Sequence of chain 1.B:
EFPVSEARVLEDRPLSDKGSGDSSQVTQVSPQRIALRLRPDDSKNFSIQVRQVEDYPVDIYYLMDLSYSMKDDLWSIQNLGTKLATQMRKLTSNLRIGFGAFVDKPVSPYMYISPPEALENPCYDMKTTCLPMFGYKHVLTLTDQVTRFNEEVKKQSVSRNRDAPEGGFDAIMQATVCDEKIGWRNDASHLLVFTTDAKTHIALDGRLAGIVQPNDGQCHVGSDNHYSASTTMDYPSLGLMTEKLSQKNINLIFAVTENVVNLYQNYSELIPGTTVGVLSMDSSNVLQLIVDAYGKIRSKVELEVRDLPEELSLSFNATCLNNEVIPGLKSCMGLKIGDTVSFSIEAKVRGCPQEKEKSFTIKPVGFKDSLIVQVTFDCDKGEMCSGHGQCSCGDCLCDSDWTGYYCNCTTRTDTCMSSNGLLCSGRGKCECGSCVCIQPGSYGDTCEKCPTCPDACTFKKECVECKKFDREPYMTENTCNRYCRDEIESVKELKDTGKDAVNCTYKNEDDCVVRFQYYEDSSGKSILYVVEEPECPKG

A protein and the small-molecule ligand that binds it are described below.
Small molecule (SMILES): CC(=O)N[C@H]1[C@@H](O[C@H]2[C@H](O)[C@@H](NC(C)=O)CO[C@@H]2CO)O[C@H](CO)[C@@H](O)[C@@H]1O

Sequence of chain 1.A:
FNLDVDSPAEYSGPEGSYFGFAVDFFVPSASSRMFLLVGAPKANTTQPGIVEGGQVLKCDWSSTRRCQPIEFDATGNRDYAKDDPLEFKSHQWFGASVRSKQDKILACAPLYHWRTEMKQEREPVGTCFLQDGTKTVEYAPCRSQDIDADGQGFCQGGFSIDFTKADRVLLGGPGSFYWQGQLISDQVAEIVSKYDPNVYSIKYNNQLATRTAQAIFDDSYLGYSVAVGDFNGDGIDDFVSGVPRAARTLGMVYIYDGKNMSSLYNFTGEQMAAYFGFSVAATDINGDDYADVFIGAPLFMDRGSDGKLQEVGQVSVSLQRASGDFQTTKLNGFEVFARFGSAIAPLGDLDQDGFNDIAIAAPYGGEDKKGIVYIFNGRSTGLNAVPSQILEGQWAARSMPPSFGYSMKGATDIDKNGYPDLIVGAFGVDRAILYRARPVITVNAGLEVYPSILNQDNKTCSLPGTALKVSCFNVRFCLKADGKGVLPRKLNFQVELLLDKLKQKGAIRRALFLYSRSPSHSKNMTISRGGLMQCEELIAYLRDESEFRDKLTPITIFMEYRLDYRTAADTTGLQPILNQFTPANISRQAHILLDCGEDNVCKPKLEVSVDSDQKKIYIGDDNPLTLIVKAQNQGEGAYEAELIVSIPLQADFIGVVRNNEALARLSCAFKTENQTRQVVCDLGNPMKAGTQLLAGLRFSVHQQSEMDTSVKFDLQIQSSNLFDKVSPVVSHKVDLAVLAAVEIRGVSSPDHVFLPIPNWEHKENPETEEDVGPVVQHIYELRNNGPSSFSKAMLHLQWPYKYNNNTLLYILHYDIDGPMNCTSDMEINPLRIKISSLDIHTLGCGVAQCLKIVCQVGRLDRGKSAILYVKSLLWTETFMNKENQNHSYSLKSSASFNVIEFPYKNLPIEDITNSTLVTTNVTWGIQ

Binding-site contacts:
Ligand atom O7 contacts residue ASN654 of chain 1.B at 4.0 Å.
Ligand atom O5 contacts residue ASN654 of chain 1.B at 2.4 Å (h-bond).
Ligand atom C8 contacts residue LYS646 of chain 1.B at 3.7 Å.
Ligand atom C6 contacts residue THR648 of chain 1.B at 3.0 Å.
Ligand atom O6 contacts residue GLY649 of chain 1.B at 3.7 Å.
Ligand atom C7 contacts residue LYS646 of chain 1.B at 3.3 Å.
Ligand atom C3 contacts residue ASN654 of chain 1.B at 3.0 Å.
Ligand atom O4 contacts residue LYS650 of chain 1.B at 3.4 Å (salt-bridge).
Ligand atom O7 contacts residue LYS646 of chain 1.B at 3.2 Å (salt-bridge).
Ligand atom O3 contacts residue GLN668 of chain 1.B at 2.7 Å (h-bond).
Ligand atom C2 contacts residue ASN654 of chain 1.B at 2.5 Å.
Ligand atom C1 contacts residue THR648 of chain 1.B at 4.0 Å.
Ligand atom C6 contacts residue LYS650 of chain 1.B at 3.1 Å.
Ligand atom C5 contacts residue THR648 of chain 1.B at 3.6 Å.
Ligand atom C3 contacts residue ASP647 of chain 1.B at 3.8 Å.
Ligand atom C4 contacts residue ASN654 of chain 1.B at 3.5 Å.
Ligand atom C6 contacts residue ASN654 of chain 1.B at 2.8 Å.
Ligand atom C5 contacts residue ASN654 of chain 1.B at 3.0 Å.
Ligand atom O4 contacts residue ASP647 of chain 1.B at 3.6 Å.
Ligand atom N2 contacts residue ASN654 of chain 1.B at 3.7 Å.
Ligand atom O6 contacts residue LYS650 of chain 1.B at 3.6 Å.
Ligand atom C4 contacts residue ASP647 of chain 1.B at 3.7 Å.
Ligand atom C2 contacts residue ASP647 of chain 1.B at 3.4 Å.
Ligand atom C8 contacts residue ASN759 of chain 1.A at 3.9 Å.
Ligand atom O5 contacts residue THR648 of chain 1.B at 2.9 Å (h-bond).
Ligand atom O7 contacts residue ARG666 of chain 1.B at 3.4 Å (salt-bridge).
Ligand atom N2 contacts residue ASP647 of chain 1.B at 3.8 Å.
Ligand atom C7 contacts residue ASP647 of chain 1.B at 4.2 Å.
Ligand atom C1 contacts residue ASP647 of chain 1.B at 2.6 Å.
Ligand atom O3 contacts residue ASN654 of chain 1.B at 2.6 Å (h-bond).
Ligand atom O6 contacts residue ALA652 of chain 1.B at 3.0 Å (h-bond).
Ligand atom C3 contacts residue GLN668 of chain 1.B at 3.7 Å.
Ligand atom C6 contacts residue ALA652 of chain 1.B at 3.5 Å (hydrophobic).
Ligand atom O5 contacts residue ASP647 of chain 1.B at 3.1 Å (salt-bridge).
Ligand atom C5 contacts residue LYS650 of chain 1.B at 3.6 Å.
Ligand atom C1 contacts residue ASN654 of chain 1.B at 1.5 Å.
Ligand atom O6 contacts residue ASN654 of chain 1.B at 4.2 Å.
Ligand atom O6 contacts residue THR648 of chain 1.B at 2.8 Å (h-bond).
Ligand atom N2 contacts residue LYS646 of chain 1.B at 3.9 Å.
Ligand atom C3 contacts residue LYS646 of chain 1.B at 4.0 Å.